This protein binds this small molecule.
Small molecule (SMILES): Nc1ccn([C@@H]2O[C@H](CO[P](=O)(O)O[P](=O)(O)OC[C@@H](O)CO)[C@@H](O)[C@H]2O)c(=O)n1

Sequence of chain 1.D:
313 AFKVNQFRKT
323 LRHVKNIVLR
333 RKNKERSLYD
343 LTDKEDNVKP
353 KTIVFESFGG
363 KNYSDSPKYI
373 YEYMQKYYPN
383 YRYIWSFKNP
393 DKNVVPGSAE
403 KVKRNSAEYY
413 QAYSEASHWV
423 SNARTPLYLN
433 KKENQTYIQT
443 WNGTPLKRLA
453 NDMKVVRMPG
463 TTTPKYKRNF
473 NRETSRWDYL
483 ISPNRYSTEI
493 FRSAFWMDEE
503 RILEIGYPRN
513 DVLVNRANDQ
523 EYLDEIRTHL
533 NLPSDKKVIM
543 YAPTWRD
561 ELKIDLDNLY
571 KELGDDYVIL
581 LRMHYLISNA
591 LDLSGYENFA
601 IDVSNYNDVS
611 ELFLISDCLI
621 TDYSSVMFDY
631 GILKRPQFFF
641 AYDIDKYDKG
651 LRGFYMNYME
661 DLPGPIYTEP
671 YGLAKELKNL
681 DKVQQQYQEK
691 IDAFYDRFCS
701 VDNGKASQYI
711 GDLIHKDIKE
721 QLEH

Binding-site contacts:
Ligand atom O5' contacts residue SER625 of chain 1.D at 3.3 Å (h-bond).
Ligand atom C3' contacts residue VAL626 of chain 1.D at 3.6 Å (hydrophobic).
Ligand atom C5' contacts residue SER625 of chain 1.D at 3.7 Å.
Ligand atom N3 contacts residue ARG582 of chain 1.D at 3.5 Å (salt-bridge).
Ligand atom N1 contacts residue VAL626 of chain 1.D at 3.7 Å.
Ligand atom C1G contacts residue GLY445 of chain 1.D at 3.4 Å.
Ligand atom O3B contacts residue ASN444 of chain 1.D at 3.3 Å (h-bond).
Ligand atom O2B contacts residue TRP547 of chain 1.D at 3.0 Å.
Ligand atom PA contacts residue SER625 of chain 1.D at 3.8 Å.
Ligand atom O1G contacts residue TRP443 of chain 1.D at 2.8 Å (h-bond).
Ligand atom O2G contacts residue ASN444 of chain 1.D at 2.6 Å (h-bond).
Ligand atom O2 contacts residue VAL609 of chain 1.D at 3.2 Å.
Ligand atom C6 contacts residue VAL626 of chain 1.D at 3.2 Å (hydrophobic).
Ligand atom N4 contacts residue PRO545 of chain 1.D at 3.1 Å (h-bond).
Ligand atom O1B contacts residue ASN444 of chain 1.D at 3.7 Å.
Ligand atom O2A contacts residue SER625 of chain 1.D at 3.0 Å (h-bond).
Ligand atom O2' contacts residue ARG511 of chain 1.D at 3.6 Å.
Ligand atom O3' contacts residue ASP629 of chain 1.D at 2.9 Å (salt-bridge).
Ligand atom O1A contacts residue SER624 of chain 1.D at 3.1 Å (h-bond).
Ligand atom C5' contacts residue ASN444 of chain 1.D at 3.6 Å.
Ligand atom O2' contacts residue VAL609 of chain 1.D at 3.7 Å.
Ligand atom C2 contacts residue ARG582 of chain 1.D at 3.6 Å.
Ligand atom O1G contacts residue GLY445 of chain 1.D at 2.8 Å (h-bond).
Ligand atom C4' contacts residue ASN444 of chain 1.D at 3.4 Å.
Ligand atom C2' contacts residue VAL626 of chain 1.D at 3.6 Å (hydrophobic).
Ligand atom PB contacts residue TRP547 of chain 1.D at 3.8 Å.
Ligand atom O2G contacts residue TRP443 of chain 1.D at 3.2 Å (h-bond).
Ligand atom C1G contacts residue PRO447 of chain 1.D at 3.4 Å (hydrophobic).
Ligand atom O3' contacts residue ASN444 of chain 1.D at 3.3 Å (h-bond).
Ligand atom O3A contacts residue TRP547 of chain 1.D at 3.8 Å.
Ligand atom C3' contacts residue SER625 of chain 1.D at 3.7 Å.
Ligand atom C5 contacts residue VAL626 of chain 1.D at 3.5 Å (hydrophobic).
Ligand atom O3' contacts residue SER625 of chain 1.D at 3.3 Å (h-bond).
Ligand atom C2G contacts residue ASN444 of chain 1.D at 3.8 Å.
Ligand atom O2 contacts residue ARG582 of chain 1.D at 2.9 Å (salt-bridge).
Ligand atom O1A contacts residue THR546 of chain 1.D at 2.9 Å (h-bond).
Ligand atom O3' contacts residue ARG511 of chain 1.D at 2.9 Å (salt-bridge).
Ligand atom N4 contacts residue ALA544 of chain 1.D at 3.6 Å.
Ligand atom N4 contacts residue ARG582 of chain 1.D at 3.1 Å (salt-bridge).
Ligand atom O1G contacts residue PRO447 of chain 1.D at 3.8 Å.